Binding-site contacts:
Ligand atom CBO contacts residue CYS146 of chain 1.B at 3.3 Å (hydrophobic).
Ligand atom NAS contacts residue GLN190 of chain 1.B at 2.8 Å (h-bond).
Ligand atom O contacts residue MET166 of chain 1.B at 3.4 Å.
Ligand atom NBE contacts residue GLU167 of chain 1.B at 3.1 Å (salt-bridge).
Ligand atom CAG contacts residue THR191 of chain 1.B at 3.0 Å.
Ligand atom CAD contacts residue PRO169 of chain 1.B at 3.5 Å (hydrophobic).
Ligand atom OBD contacts residue HIS164 of chain 1.B at 2.8 Å (h-bond).
Ligand atom OBL contacts residue ASN143 of chain 1.B at 3.5 Å.
Ligand atom CD1 contacts residue GLN190 of chain 1.B at 3.4 Å.
Ligand atom OBL contacts residue SER145 of chain 1.B at 3.1 Å (h-bond).
Ligand atom CBA contacts residue HIS164 of chain 1.B at 3.6 Å.
Ligand atom O contacts residue GLU167 of chain 1.B at 3.0 Å (salt-bridge).
Ligand atom CBG contacts residue MET166 of chain 1.B at 3.5 Å (hydrophobic).
Ligand atom CAD contacts residue THR191 of chain 1.B at 3.6 Å.
Ligand atom OBN contacts residue ASN143 of chain 1.B at 3.0 Å (h-bond).
Ligand atom CBP contacts residue CYS146 of chain 1.B at 3.5 Å (hydrophobic).
Ligand atom N contacts residue GLU167 of chain 1.B at 2.9 Å (salt-bridge).
Ligand atom CBG contacts residue ASP188 of chain 1.B at 3.3 Å.
Ligand atom OBD contacts residue GLU167 of chain 1.B at 3.4 Å.
Ligand atom CBS contacts residue HIS42 of chain 1.B at 3.4 Å.
Ligand atom CBI contacts residue MET50 of chain 1.B at 3.4 Å (hydrophobic).
Ligand atom CBO contacts residue ASN143 of chain 1.B at 3.5 Å.
Ligand atom OBL contacts residue LEU142 of chain 1.B at 3.5 Å (h-bond).
Ligand atom OBL contacts residue CYS146 of chain 1.B at 3.3 Å (h-bond).
Ligand atom C contacts residue GLN190 of chain 1.B at 3.4 Å.
Ligand atom CBT contacts residue HIS42 of chain 1.B at 3.5 Å.
Ligand atom CBM contacts residue CYS146 of chain 1.B at 2.0 Å (hydrophobic).
Ligand atom OBQ contacts residue CYS146 of chain 1.B at 3.3 Å (h-bond).
Ligand atom CBH contacts residue ASP188 of chain 1.B at 3.3 Å.
Ligand atom CA contacts residue GLN190 of chain 1.B at 3.3 Å.
Ligand atom OBL contacts residue GLY144 of chain 1.B at 2.6 Å (h-bond).
Ligand atom OBQ contacts residue THR26 of chain 1.B at 3.2 Å.
Ligand atom CAE contacts residue THR191 of chain 1.B at 3.2 Å.
Ligand atom NBE contacts residue PHE141 of chain 1.B at 3.2 Å (h-bond).
Ligand atom NAX contacts residue HIS165 of chain 1.B at 3.0 Å (h-bond).
Ligand atom CBF contacts residue MET166 of chain 1.B at 3.1 Å (hydrophobic).
Ligand atom OAL contacts residue MET166 of chain 1.B at 3.4 Å.
Ligand atom OAL contacts residue GLN190 of chain 1.B at 3.2 Å.
Ligand atom CBK contacts residue CYS146 of chain 1.B at 2.9 Å (hydrophobic).
Ligand atom CG contacts residue GLN190 of chain 1.B at 3.5 Å.

The small molecule below binds the protein below.
Small molecule (SMILES): CCOC(=O)[C@@H](O)CC(=O)N(CCC(N)=O)NC(=O)[C@H](Cc1ccccc1)NC(=O)[C@H](CC(C)C)NC(=O)OCc1ccccc1

Sequence of chain 1.B:
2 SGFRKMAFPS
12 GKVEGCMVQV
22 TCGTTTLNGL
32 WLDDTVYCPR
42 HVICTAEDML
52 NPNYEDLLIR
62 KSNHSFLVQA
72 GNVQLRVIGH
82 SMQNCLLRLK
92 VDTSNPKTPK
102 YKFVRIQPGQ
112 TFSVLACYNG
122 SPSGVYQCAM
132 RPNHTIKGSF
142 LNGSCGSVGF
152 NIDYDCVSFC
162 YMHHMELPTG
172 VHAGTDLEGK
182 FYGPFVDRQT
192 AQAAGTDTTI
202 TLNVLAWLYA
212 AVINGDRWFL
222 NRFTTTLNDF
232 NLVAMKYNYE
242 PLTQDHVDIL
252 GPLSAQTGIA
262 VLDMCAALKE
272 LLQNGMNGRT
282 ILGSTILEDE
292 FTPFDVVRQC